Sequence of chain 2.A:
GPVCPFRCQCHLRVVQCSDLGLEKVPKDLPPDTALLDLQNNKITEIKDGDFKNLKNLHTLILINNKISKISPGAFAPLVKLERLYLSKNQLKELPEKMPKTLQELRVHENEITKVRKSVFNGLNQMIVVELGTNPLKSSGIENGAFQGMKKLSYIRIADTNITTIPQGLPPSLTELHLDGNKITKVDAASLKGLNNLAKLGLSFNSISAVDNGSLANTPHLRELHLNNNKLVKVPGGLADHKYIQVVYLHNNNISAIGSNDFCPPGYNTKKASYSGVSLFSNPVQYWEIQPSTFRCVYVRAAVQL

A protein and the small-molecule ligand that binds it are described below.
Small molecule (SMILES): CC(=O)N[C@@H]1[C@@H](O)[C@H](O)[C@@H](CO)O[C@H]1O

Binding-site contacts:
Ligand atom N2 contacts residue ASN233 of chain 2.A at 2.8 Å (h-bond).
Ligand atom O7 contacts residue ASN233 of chain 2.A at 3.4 Å (h-bond).
Ligand atom C5 contacts residue ASN233 of chain 2.A at 3.7 Å.
Ligand atom C2 contacts residue ASN233 of chain 2.A at 2.4 Å.
Ligand atom O5 contacts residue ASN233 of chain 2.A at 2.4 Å (h-bond).
Ligand atom C3 contacts residue ASN233 of chain 2.A at 3.8 Å.
Ligand atom C1 contacts residue ASN233 of chain 2.A at 1.4 Å.
Ligand atom C7 contacts residue ASN233 of chain 2.A at 3.4 Å.
Ligand atom C4 contacts residue ASN233 of chain 2.A at 4.2 Å.